The protein below binds the small molecule below.
Small molecule (SMILES): CC(=O)N[C@H]1[C@H](O[C@H]2[C@H](O)[C@@H](NC(C)=O)CO[C@@H]2CO)O[C@H](CO)[C@@H](O)[C@@H]1O

Binding-site contacts:
Ligand atom C1 contacts residue ASN12 of chain 45.G at 2.2 Å.
Ligand atom O5 contacts residue ASN12 of chain 45.G at 2.7 Å (h-bond).
Ligand atom C7 contacts residue ASN12 of chain 45.G at 3.9 Å.
Ligand atom C5 contacts residue ASN12 of chain 45.G at 4.1 Å.
Ligand atom N2 contacts residue ASN12 of chain 45.G at 3.8 Å.
Ligand atom C2 contacts residue ASN12 of chain 45.G at 3.3 Å.
Ligand atom O7 contacts residue ASN12 of chain 45.G at 3.6 Å.

Sequence of chain 45.G:
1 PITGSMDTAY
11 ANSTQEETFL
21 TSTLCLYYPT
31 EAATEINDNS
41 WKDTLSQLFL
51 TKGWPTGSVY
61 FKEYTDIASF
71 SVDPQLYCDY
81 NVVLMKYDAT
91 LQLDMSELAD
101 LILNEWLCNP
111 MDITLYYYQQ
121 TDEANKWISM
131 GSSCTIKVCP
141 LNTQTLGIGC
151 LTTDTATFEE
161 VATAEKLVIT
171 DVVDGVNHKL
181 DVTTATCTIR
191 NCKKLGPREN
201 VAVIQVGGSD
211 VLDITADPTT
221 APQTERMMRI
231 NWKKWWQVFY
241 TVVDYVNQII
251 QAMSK